Sequence of chain 1.C:
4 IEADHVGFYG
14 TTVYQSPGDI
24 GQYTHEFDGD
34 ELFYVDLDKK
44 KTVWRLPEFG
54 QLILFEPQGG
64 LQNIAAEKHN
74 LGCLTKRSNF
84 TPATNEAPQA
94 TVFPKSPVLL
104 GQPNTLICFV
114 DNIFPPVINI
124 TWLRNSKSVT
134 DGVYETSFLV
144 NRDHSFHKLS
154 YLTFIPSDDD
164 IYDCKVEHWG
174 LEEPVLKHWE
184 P

Sequence of chain 1.D:
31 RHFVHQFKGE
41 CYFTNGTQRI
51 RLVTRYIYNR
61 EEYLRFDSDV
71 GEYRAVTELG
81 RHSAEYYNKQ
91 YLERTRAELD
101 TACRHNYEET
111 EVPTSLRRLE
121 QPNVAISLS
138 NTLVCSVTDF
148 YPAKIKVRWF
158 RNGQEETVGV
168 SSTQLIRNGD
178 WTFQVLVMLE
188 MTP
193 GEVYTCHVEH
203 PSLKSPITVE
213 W

Sequence of chain 1.F:
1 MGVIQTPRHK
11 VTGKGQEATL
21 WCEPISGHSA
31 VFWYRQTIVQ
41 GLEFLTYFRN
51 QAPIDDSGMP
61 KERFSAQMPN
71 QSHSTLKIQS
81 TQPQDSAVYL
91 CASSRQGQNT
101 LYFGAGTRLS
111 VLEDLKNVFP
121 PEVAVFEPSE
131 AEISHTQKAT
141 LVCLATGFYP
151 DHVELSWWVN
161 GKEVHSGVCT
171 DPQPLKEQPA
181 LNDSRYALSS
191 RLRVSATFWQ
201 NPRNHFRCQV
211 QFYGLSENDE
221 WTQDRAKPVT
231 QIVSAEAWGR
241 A

Binding-site contacts:
Ligand atom O contacts residue LEU57 of chain 1.C at 3.1 Å (h-bond).
Ligand atom O contacts residue TYR91 of chain 1.D at 2.8 Å (h-bond).
Ligand atom CA contacts residue ASN106 of chain 1.D at 3.3 Å.
Ligand atom OD2 contacts residue ARG49 of chain 1.F at 3.1 Å (salt-bridge).
Ligand atom OD1 contacts residue ARG80 of chain 1.C at 3.3 Å (salt-bridge).
Ligand atom O contacts residue ASN66 of chain 1.C at 2.8 Å (h-bond).
Ligand atom O contacts residue ARG80 of chain 1.C at 2.8 Å (salt-bridge).
Ligand atom N contacts residue LEU57 of chain 1.C at 3.1 Å (h-bond).
Ligand atom CG1 contacts residue ASN73 of chain 1.C at 3.3 Å.
Ligand atom SG contacts residue CYS76 of chain 1.C at 2.0 Å (h-bond).
Ligand atom CA contacts residue LEU57 of chain 1.C at 3.3 Å (hydrophobic).
Ligand atom O contacts residue ARG96 of chain 1.G at 2.8 Å (salt-bridge).
Ligand atom CA contacts residue TYR87 of chain 1.D at 3.3 Å (hydrophobic).
Ligand atom OE1 contacts residue GLY97 of chain 1.F at 3.0 Å (h-bond).
Ligand atom N contacts residue ASN73 of chain 1.C at 3.0 Å (h-bond).
Ligand atom OD2 contacts residue SER29 of chain 1.F at 2.1 Å (h-bond).
Ligand atom OE2 contacts residue GLN65 of chain 1.C at 3.1 Å (h-bond).
Ligand atom CB contacts residue TYR26 of chain 1.C at 3.1 Å (hydrophobic).
Ligand atom OE2 contacts residue ARG94 of chain 1.D at 3.2 Å (salt-bridge).
Ligand atom C contacts residue TYR87 of chain 1.D at 3.3 Å (hydrophobic).
Ligand atom OD1 contacts residue ARG49 of chain 1.F at 2.6 Å (salt-bridge).
Ligand atom O contacts residue HIS72 of chain 1.C at 2.8 Å (h-bond).
Ligand atom CG contacts residue SER29 of chain 1.F at 3.3 Å.
Ligand atom O contacts residue ASN106 of chain 1.D at 2.8 Å (h-bond).
Ligand atom CB contacts residue CYS76 of chain 1.C at 3.0 Å (hydrophobic).
Ligand atom CG contacts residue LEU57 of chain 1.C at 3.2 Å (hydrophobic).
Ligand atom CB contacts residue ASN73 of chain 1.C at 3.3 Å.
Ligand atom O contacts residue HIS105 of chain 1.D at 2.6 Å (h-bond).
Ligand atom OE1 contacts residue ARG94 of chain 1.D at 2.6 Å (salt-bridge).
Ligand atom OE2 contacts residue ASN97 of chain 1.G at 2.9 Å (h-bond).
Ligand atom NE2 contacts residue GLU59 of chain 1.C at 3.3 Å (salt-bridge).
Ligand atom N contacts residue ASN66 of chain 1.C at 3.0 Å (h-bond).
Ligand atom O contacts residue TYR87 of chain 1.D at 2.7 Å (h-bond).
Ligand atom CG contacts residue ARG49 of chain 1.F at 3.1 Å.
Ligand atom O contacts residue PHE37 of chain 1.D at 3.3 Å.
Ligand atom OD2 contacts residue ARG80 of chain 1.C at 3.2 Å (salt-bridge).
Ligand atom N contacts residue ASN106 of chain 1.D at 2.7 Å (h-bond).
Ligand atom OD1 contacts residue SER83 of chain 1.D at 2.9 Å (h-bond).
Ligand atom N contacts residue TYR87 of chain 1.D at 3.2 Å (h-bond).
Ligand atom N contacts residue TYR56 of chain 1.D at 3.1 Å (h-bond).

Sequence of chain 1.G:
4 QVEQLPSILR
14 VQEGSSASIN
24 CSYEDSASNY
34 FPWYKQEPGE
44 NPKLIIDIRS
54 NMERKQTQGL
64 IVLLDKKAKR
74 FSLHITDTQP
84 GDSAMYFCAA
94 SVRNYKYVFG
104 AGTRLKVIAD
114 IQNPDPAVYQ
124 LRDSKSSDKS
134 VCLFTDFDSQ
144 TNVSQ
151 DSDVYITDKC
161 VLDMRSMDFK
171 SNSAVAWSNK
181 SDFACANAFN

A small-molecule ligand and the protein it binds are described below.
Small molecule (SMILES): CC(C)C[C@H](NC(=O)[C@H](C)NC(=O)[C@H](CC(C)C)NC(=O)[C@@H](NC(=O)[C@H](CCC(N)=O)NC(=O)[C@@H](N)CC(C)C)[C@@H](C)O)C(=O)N[C@@H](CCC(=O)O)C(=O)N[C@H](C(=O)N[C@@H](CCC(=O)O)C(=O)N[C@@H](CC(=O)O)C(=O)N[C@@H](CC(=O)O)C(=O)N1CCC[C@H]1C(=O)N[C@@H](CS)C(=O)NCC(=O)NCC=O)C(C)C